The small molecule below binds the protein below.
Small molecule (SMILES): C[C@]12CC[C@H](O)CC1=CC[C@@H]1[C@@H]2CC[C@]2(C)C(=O)CC[C@@H]12

Sequence of chain 2.A:
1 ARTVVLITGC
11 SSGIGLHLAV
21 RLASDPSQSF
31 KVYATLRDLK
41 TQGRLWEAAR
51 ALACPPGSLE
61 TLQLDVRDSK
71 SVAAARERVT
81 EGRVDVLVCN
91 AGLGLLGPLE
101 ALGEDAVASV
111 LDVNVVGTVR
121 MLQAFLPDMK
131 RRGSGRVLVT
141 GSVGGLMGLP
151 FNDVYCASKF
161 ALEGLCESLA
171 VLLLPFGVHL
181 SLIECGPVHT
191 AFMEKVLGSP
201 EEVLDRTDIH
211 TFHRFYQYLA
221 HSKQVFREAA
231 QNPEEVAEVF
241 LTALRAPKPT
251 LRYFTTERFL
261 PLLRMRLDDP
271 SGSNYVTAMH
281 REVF

Binding-site contacts:
Ligand atom C15 contacts residue MET193 of chain 2.A at 2.1 Å (hydrophobic).
Ligand atom O3 contacts residue HIS221 of chain 2.A at 2.5 Å (h-bond).
Ligand atom C4 contacts residue HIS221 of chain 2.A at 3.8 Å.
Ligand atom C2 contacts residue PHE259 of chain 2.A at 4.1 Å (hydrophobic).
Ligand atom C6 contacts residue TYR218 of chain 2.A at 3.4 Å (hydrophobic).
Ligand atom C7 contacts residue SER222 of chain 2.A at 4.0 Å.
Ligand atom C16 contacts residue PHE226 of chain 2.A at 4.1 Å (hydrophobic).
Ligand atom C19 contacts residue TYR218 of chain 2.A at 4.3 Å (hydrophobic).
Ligand atom C1 contacts residue PHE259 of chain 2.A at 3.9 Å (hydrophobic).
Ligand atom C2 contacts residue GLU282 of chain 2.A at 3.8 Å.
Ligand atom C3 contacts residue VAL225 of chain 2.A at 3.8 Å (hydrophobic).
Ligand atom C17 contacts residue MET193 of chain 2.A at 4.3 Å (hydrophobic).
Ligand atom C18 contacts residue SER142 of chain 2.A at 3.8 Å.
Ligand atom C15 contacts residue PHE226 of chain 2.A at 3.6 Å (hydrophobic).
Ligand atom C12 contacts residue GLY186 of chain 2.A at 4.2 Å.
Ligand atom C12 contacts residue VAL143 of chain 2.A at 3.6 Å (hydrophobic).
Ligand atom C18 contacts residue TYR155 of chain 2.A at 3.6 Å (hydrophobic).
Ligand atom O17 contacts residue SER142 of chain 2.A at 3.3 Å (h-bond).
Ligand atom C16 contacts residue MET193 of chain 2.A at 2.9 Å (hydrophobic).
Ligand atom C5 contacts residue TYR218 of chain 2.A at 3.9 Å (hydrophobic).
Ligand atom C14 contacts residue MET193 of chain 2.A at 3.5 Å (hydrophobic).
Ligand atom C19 contacts residue LEU149 of chain 2.A at 3.0 Å (hydrophobic).
Ligand atom C12 contacts residue PRO187 of chain 2.A at 4.2 Å (hydrophobic).
Ligand atom O3 contacts residue GLU282 of chain 2.A at 3.0 Å (salt-bridge).
Ligand atom C4 contacts residue TYR218 of chain 2.A at 4.2 Å (hydrophobic).
Ligand atom C7 contacts residue MET193 of chain 2.A at 4.2 Å (hydrophobic).
Ligand atom C3 contacts residue HIS221 of chain 2.A at 3.6 Å.
Ligand atom O3 contacts residue VAL225 of chain 2.A at 3.9 Å.
Ligand atom C18 contacts residue LEU149 of chain 2.A at 3.9 Å (hydrophobic).
Ligand atom C8 contacts residue TYR218 of chain 2.A at 4.0 Å (hydrophobic).
Ligand atom C11 contacts residue VAL143 of chain 2.A at 3.3 Å (hydrophobic).
Ligand atom C11 contacts residue LEU149 of chain 2.A at 3.8 Å (hydrophobic).
Ligand atom C7 contacts residue TYR218 of chain 2.A at 3.5 Å (hydrophobic).
Ligand atom O17 contacts residue TYR155 of chain 2.A at 3.6 Å.
Ligand atom C3 contacts residue GLU282 of chain 2.A at 3.9 Å.
Ligand atom C10 contacts residue LEU149 of chain 2.A at 4.2 Å (hydrophobic).
Ligand atom C2 contacts residue MET279 of chain 2.A at 4.2 Å (hydrophobic).
Ligand atom C6 contacts residue SER222 of chain 2.A at 3.4 Å.
Ligand atom O3 contacts residue VAL283 of chain 2.A at 4.0 Å.
Ligand atom C9 contacts residue LEU149 of chain 2.A at 4.3 Å (hydrophobic).